Sequence of chain 1.A:
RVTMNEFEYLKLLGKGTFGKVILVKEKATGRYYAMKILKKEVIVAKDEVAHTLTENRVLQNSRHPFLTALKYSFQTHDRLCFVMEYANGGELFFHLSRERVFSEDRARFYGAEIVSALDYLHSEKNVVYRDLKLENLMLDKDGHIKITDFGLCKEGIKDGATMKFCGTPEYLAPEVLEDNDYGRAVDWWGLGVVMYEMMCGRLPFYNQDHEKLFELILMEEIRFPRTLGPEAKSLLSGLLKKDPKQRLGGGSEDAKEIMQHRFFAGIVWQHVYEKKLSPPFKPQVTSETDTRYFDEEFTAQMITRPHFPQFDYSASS

This small molecule binds to this protein.
Small molecule (SMILES): CCOCCN(C[C@@H](O)CN1CCC[C@@]2(CCc3c(ccc4[nH]ncc34)O2)C1)S(=O)(=O)c1c(C)cccc1C

Binding-site contacts:
Ligand atom C28 contacts residue LYS19 of chain 1.A at 3.2 Å.
Ligand atom C4 contacts residue ASN140 of chain 1.A at 3.6 Å.
Ligand atom C30 contacts residue GLY20 of chain 1.A at 3.7 Å.
Ligand atom C34 contacts residue THR56 of chain 1.A at 3.6 Å.
Ligand atom N16 contacts residue ALA91 of chain 1.A at 3.0 Å (h-bond).
Ligand atom O38 contacts residue PHE22 of chain 1.A at 3.0 Å (h-bond).
Ligand atom C3 contacts residue ASP153 of chain 1.A at 3.7 Å.
Ligand atom O21 contacts residue LYS40 of chain 1.A at 3.7 Å.
Ligand atom C8 contacts residue MET142 of chain 1.A at 3.6 Å (hydrophobic).
Ligand atom C32 contacts residue GLY23 of chain 1.A at 3.6 Å.
Ligand atom C3 contacts residue THR152 of chain 1.A at 3.3 Å.
Ligand atom C17 contacts residue ALA38 of chain 1.A at 3.6 Å (hydrophobic).
Ligand atom C12 contacts residue MET88 of chain 1.A at 3.6 Å (hydrophobic).
Ligand atom C20 contacts residue ASP153 of chain 1.A at 3.4 Å.
Ligand atom C3 contacts residue GLU139 of chain 1.A at 3.1 Å.
Ligand atom C17 contacts residue MET142 of chain 1.A at 3.4 Å (hydrophobic).
Ligand atom C2 contacts residue GLU95 of chain 1.A at 3.5 Å.
Ligand atom C10 contacts residue VAL25 of chain 1.A at 3.7 Å (hydrophobic).
Ligand atom N16 contacts residue GLU89 of chain 1.A at 3.6 Å (salt-bridge).
Ligand atom C4 contacts residue GLU139 of chain 1.A at 3.2 Å.
Ligand atom N15 contacts residue GLU89 of chain 1.A at 2.8 Å (salt-bridge).
Ligand atom O21 contacts residue ASP153 of chain 1.A at 2.5 Å (salt-bridge).
Ligand atom C18 contacts residue ASP153 of chain 1.A at 3.5 Å.
Ligand atom C4 contacts residue ASP153 of chain 1.A at 3.2 Å.
Ligand atom N39 contacts residue ASP153 of chain 1.A at 3.1 Å (salt-bridge).
Ligand atom C28 contacts residue GLY18 of chain 1.A at 3.2 Å.
Ligand atom C29 contacts residue LYS19 of chain 1.A at 3.5 Å.
Ligand atom N15 contacts residue ALA91 of chain 1.A at 3.6 Å.
Ligand atom N16 contacts residue TYR90 of chain 1.A at 3.5 Å.
Ligand atom C25 contacts residue GLY20 of chain 1.A at 3.6 Å.
Ligand atom C11 contacts residue MET88 of chain 1.A at 3.7 Å (hydrophobic).
Ligand atom N16 contacts residue ALA38 of chain 1.A at 3.3 Å.
Ligand atom C27 contacts residue VAL25 of chain 1.A at 3.7 Å (hydrophobic).
Ligand atom N15 contacts residue ALA38 of chain 1.A at 3.4 Å.
Ligand atom O38 contacts residue THR21 of chain 1.A at 3.7 Å.
Ligand atom C4 contacts residue THR152 of chain 1.A at 3.7 Å.
Ligand atom C13 contacts residue MET142 of chain 1.A at 3.6 Å (hydrophobic).
Ligand atom C14 contacts residue MET142 of chain 1.A at 3.4 Å (hydrophobic).
Ligand atom C19 contacts residue ASP153 of chain 1.A at 3.2 Å.
Ligand atom O38 contacts residue GLY20 of chain 1.A at 3.7 Å.